Binding-site contacts:
Ligand atom C4 contacts residue PRO419 of chain 53.A at 4.2 Å (hydrophobic).
Ligand atom C2' contacts residue PRO203 of chain 53.A at 4.0 Å (hydrophobic).
Ligand atom N1 contacts residue VAL202 of chain 53.A at 3.7 Å.
Ligand atom C8 contacts residue HIS418 of chain 53.A at 3.7 Å.
Ligand atom C4 contacts residue PRO203 of chain 53.A at 4.2 Å (hydrophobic).
Ligand atom P contacts residue HIS416 of chain 53.A at 4.0 Å.
Ligand atom N6 contacts residue SER420 of chain 53.A at 4.0 Å.
Ligand atom O2P contacts residue PRO419 of chain 53.A at 4.2 Å.
Ligand atom C5 contacts residue SER420 of chain 53.A at 4.3 Å.
Ligand atom N6 contacts residue GLY427 of chain 53.A at 2.8 Å (h-bond).
Ligand atom N7 contacts residue HIS418 of chain 53.A at 4.4 Å.
Ligand atom N9 contacts residue HIS418 of chain 53.A at 4.3 Å.
Ligand atom N3 contacts residue PRO203 of chain 53.A at 4.4 Å.
Ligand atom N7 contacts residue PRO419 of chain 53.A at 4.3 Å.
Ligand atom N6 contacts residue PRO419 of chain 53.A at 3.4 Å (h-bond).
Ligand atom C1' contacts residue HIS418 of chain 53.A at 4.1 Å.
Ligand atom O5' contacts residue PRO419 of chain 53.A at 3.9 Å.
Ligand atom O4' contacts residue PRO419 of chain 53.A at 4.3 Å.
Ligand atom C5 contacts residue PRO203 of chain 53.A at 4.3 Å (hydrophobic).
Ligand atom N9 contacts residue PRO203 of chain 53.A at 4.2 Å.
Ligand atom N6 contacts residue GLY425 of chain 53.A at 4.1 Å.
Ligand atom N1 contacts residue GLY427 of chain 53.A at 2.7 Å (h-bond).
Ligand atom C2 contacts residue PRO419 of chain 53.A at 4.0 Å (hydrophobic).
Ligand atom C6 contacts residue PRO419 of chain 53.A at 3.2 Å (hydrophobic).
Ligand atom C6 contacts residue SER420 of chain 53.A at 4.3 Å.
Ligand atom N1 contacts residue PRO419 of chain 53.A at 3.5 Å (h-bond).
Ligand atom C2 contacts residue GLY427 of chain 53.A at 3.4 Å.
Ligand atom N7 contacts residue SER420 of chain 53.A at 3.9 Å.
Ligand atom O4' contacts residue HIS418 of chain 53.A at 4.1 Å.
Ligand atom N3 contacts residue PRO419 of chain 53.A at 4.3 Å.
Ligand atom O1P contacts residue HIS416 of chain 53.A at 4.2 Å.
Ligand atom C2 contacts residue VAL202 of chain 53.A at 4.3 Å (hydrophobic).
Ligand atom C6 contacts residue PRO203 of chain 53.A at 4.4 Å (hydrophobic).
Ligand atom C6 contacts residue VAL202 of chain 53.A at 3.9 Å (hydrophobic).
Ligand atom O2P contacts residue HIS416 of chain 53.A at 2.8 Å (h-bond).
Ligand atom C6 contacts residue GLY427 of chain 53.A at 3.7 Å.
Ligand atom N6 contacts residue VAL202 of chain 53.A at 4.0 Å.
Ligand atom C5 contacts residue PRO419 of chain 53.A at 3.7 Å (hydrophobic).
Ligand atom C8 contacts residue PRO203 of chain 53.A at 4.4 Å (hydrophobic).
Ligand atom N6 contacts residue PHE426 of chain 53.A at 3.8 Å.

A small-molecule ligand and the protein it binds are described below.
Small molecule (SMILES): Nc1ncnc2c1ncn2[C@H]1C[C@H](O)[C@@H](COP(=O)(O)O)O1

Sequence of chain 53.A:
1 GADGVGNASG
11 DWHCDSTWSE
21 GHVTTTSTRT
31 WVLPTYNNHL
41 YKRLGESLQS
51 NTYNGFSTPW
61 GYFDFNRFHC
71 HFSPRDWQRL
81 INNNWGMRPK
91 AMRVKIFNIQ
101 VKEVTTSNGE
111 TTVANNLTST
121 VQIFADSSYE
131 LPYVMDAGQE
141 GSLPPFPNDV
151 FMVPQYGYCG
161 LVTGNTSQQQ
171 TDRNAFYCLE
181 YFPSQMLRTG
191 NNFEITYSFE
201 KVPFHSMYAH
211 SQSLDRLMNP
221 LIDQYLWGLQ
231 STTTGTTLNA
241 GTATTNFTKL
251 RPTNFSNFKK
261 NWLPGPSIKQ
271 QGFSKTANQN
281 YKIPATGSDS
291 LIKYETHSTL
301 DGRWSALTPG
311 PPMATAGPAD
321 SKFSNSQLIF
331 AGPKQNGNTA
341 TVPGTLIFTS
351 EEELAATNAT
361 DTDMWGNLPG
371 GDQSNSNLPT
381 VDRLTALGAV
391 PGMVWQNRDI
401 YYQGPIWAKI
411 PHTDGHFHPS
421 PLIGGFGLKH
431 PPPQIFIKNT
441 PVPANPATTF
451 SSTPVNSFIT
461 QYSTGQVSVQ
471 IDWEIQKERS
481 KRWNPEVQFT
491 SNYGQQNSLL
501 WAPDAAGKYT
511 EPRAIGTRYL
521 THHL